Sequence of chain 1.B:
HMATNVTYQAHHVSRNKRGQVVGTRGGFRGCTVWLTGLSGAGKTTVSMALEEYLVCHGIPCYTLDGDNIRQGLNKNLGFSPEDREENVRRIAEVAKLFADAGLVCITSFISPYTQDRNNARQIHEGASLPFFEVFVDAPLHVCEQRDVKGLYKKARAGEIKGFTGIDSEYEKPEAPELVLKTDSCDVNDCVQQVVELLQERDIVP

Binding-site contacts:
Ligand atom N6 contacts residue PHE165 of chain 1.A at 3.4 Å.
Ligand atom OS2 contacts residue ASN89 of chain 1.A at 2.8 Å (h-bond).
Ligand atom OS1 contacts residue SER113 of chain 1.A at 2.8 Å (h-bond).
Ligand atom C2 contacts residue ILE112 of chain 1.A at 3.3 Å (hydrophobic).
Ligand atom O4' contacts residue PHE81 of chain 1.A at 3.3 Å.
Ligand atom O4P contacts residue PHE111 of chain 1.A at 3.2 Å.
Ligand atom C8 contacts residue PHE81 of chain 1.A at 3.4 Å (hydrophobic).
Ligand atom O2P contacts residue SER41 of chain 1.A at 2.6 Å (h-bond).
Ligand atom N7 contacts residue PHE81 of chain 1.A at 3.3 Å.
Ligand atom O1P contacts residue LYS45 of chain 1.A at 2.9 Å (salt-bridge).
Ligand atom C1' contacts residue ASN7 of chain 1.B at 3.3 Å.
Ligand atom C6 contacts residue PHE165 of chain 1.A at 3.3 Å (hydrophobic).
Ligand atom OS3 contacts residue PRO114 of chain 1.A at 3.2 Å.
Ligand atom C8 contacts residue ASN7 of chain 1.B at 3.2 Å.
Ligand atom O5P contacts residue ARG72 of chain 1.A at 2.7 Å (salt-bridge).
Ligand atom O3P contacts residue ADP1 of chain 1.G at 2.8 Å (h-bond).
Ligand atom O1P contacts residue SER41 of chain 1.A at 3.4 Å.
Ligand atom OS3 contacts residue ARG86 of chain 1.A at 2.9 Å (salt-bridge).
Ligand atom O2' contacts residue ASP69 of chain 1.A at 2.8 Å (salt-bridge).
Ligand atom C6 contacts residue ARG86 of chain 1.A at 3.3 Å.
Ligand atom O2P contacts residue ADP1 of chain 1.G at 2.7 Å (h-bond).
Ligand atom O5P contacts residue ASN89 of chain 1.A at 2.7 Å (h-bond).
Ligand atom O5P contacts residue PHE111 of chain 1.A at 3.4 Å.
Ligand atom O4P contacts residue ILE112 of chain 1.A at 2.7 Å (h-bond).
Ligand atom P1 contacts residue ADP1 of chain 1.G at 3.0 Å.
Ligand atom O3' contacts residue LYS151 of chain 1.A at 3.3 Å (salt-bridge).
Ligand atom C8 contacts residue THR6 of chain 1.B at 3.2 Å.
Ligand atom N6 contacts residue GLY164 of chain 1.A at 2.9 Å (h-bond).
Ligand atom OS2 contacts residue ARG72 of chain 1.A at 2.9 Å (salt-bridge).
Ligand atom P1 contacts residue MG1 of chain 1.C at 3.4 Å.
Ligand atom O1P contacts residue ILE112 of chain 1.A at 3.1 Å.
Ligand atom N1 contacts residue THR166 of chain 1.A at 3.3 Å (h-bond).
Ligand atom N1 contacts residue ARG86 of chain 1.A at 2.7 Å (salt-bridge).
Ligand atom N1 contacts residue PHE165 of chain 1.A at 3.4 Å.
Ligand atom O3P contacts residue MG1 of chain 1.C at 1.9 Å.
Ligand atom O3' contacts residue ASP69 of chain 1.A at 2.7 Å (salt-bridge).
Ligand atom O2P contacts residue LYS151 of chain 1.A at 3.3 Å (salt-bridge).
Ligand atom C2 contacts residue THR166 of chain 1.A at 3.4 Å.
Ligand atom O5' contacts residue ARG72 of chain 1.A at 3.4 Å (salt-bridge).
Ligand atom O2' contacts residue LYS151 of chain 1.A at 2.9 Å (salt-bridge).

A small-molecule ligand and the protein it binds are described below.
Small molecule (SMILES): Nc1ncnc2c1ncn2[C@@H]1O[C@H](CO[P](=O)(O)OS(=O)(=O)O)[C@@H](OP(=O)(O)O)[C@H]1O

Sequence of chain 1.A:
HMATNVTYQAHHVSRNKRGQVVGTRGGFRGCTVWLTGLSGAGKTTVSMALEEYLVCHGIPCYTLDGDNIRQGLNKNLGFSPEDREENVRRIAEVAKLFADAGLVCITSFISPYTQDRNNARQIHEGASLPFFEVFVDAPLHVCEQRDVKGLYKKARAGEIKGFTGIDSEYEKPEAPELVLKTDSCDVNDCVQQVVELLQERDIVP